Sequence of chain 1.A:
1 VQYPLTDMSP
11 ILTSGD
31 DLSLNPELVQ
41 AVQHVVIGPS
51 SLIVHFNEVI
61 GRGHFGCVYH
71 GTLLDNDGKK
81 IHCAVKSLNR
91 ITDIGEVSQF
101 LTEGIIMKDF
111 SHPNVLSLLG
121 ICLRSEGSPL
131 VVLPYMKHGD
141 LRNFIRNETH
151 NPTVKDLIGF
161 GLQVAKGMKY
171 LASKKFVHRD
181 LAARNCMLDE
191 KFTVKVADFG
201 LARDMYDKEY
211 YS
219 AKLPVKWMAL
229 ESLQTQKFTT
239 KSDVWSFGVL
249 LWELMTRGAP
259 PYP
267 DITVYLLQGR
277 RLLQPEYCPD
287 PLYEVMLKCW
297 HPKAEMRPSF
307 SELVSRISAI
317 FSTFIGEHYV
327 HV

Binding-site contacts:
Ligand atom C22 contacts residue ILE106 of chain 1.A at 3.7 Å (hydrophobic).
Ligand atom C24 contacts residue ALA197 of chain 1.A at 3.7 Å (hydrophobic).
Ligand atom C19 contacts residue GLU103 of chain 1.A at 3.5 Å.
Ligand atom C13 contacts residue LEU116 of chain 1.A at 3.4 Å (hydrophobic).
Ligand atom N6 contacts residue MET136 of chain 1.A at 3.1 Å (h-bond).
Ligand atom C5 contacts residue MET187 of chain 1.A at 3.4 Å (hydrophobic).
Ligand atom C31 contacts residue MET187 of chain 1.A at 3.7 Å (hydrophobic).
Ligand atom C23 contacts residue ASP198 of chain 1.A at 3.4 Å.
Ligand atom O20 contacts residue ALA197 of chain 1.A at 3.6 Å.
Ligand atom N18 contacts residue GLU103 of chain 1.A at 2.8 Å (salt-bridge).
Ligand atom O10 contacts residue PHE199 of chain 1.A at 3.3 Å.
Ligand atom O2 contacts residue ILE60 of chain 1.A at 3.5 Å.
Ligand atom C27 contacts residue MET107 of chain 1.A at 3.6 Å (hydrophobic).
Ligand atom C9 contacts residue MET187 of chain 1.A at 3.5 Å (hydrophobic).
Ligand atom C24 contacts residue HIS178 of chain 1.A at 3.6 Å.
Ligand atom O20 contacts residue ASP198 of chain 1.A at 2.9 Å (salt-bridge).
Ligand atom C29 contacts residue LEU133 of chain 1.A at 3.5 Å (hydrophobic).
Ligand atom C28 contacts residue LEU133 of chain 1.A at 3.4 Å (hydrophobic).
Ligand atom N18 contacts residue MET107 of chain 1.A at 3.5 Å.
Ligand atom C16 contacts residue ASP198 of chain 1.A at 3.5 Å.
Ligand atom O33 contacts residue ILE60 of chain 1.A at 3.0 Å.
Ligand atom C21 contacts residue ILE106 of chain 1.A at 3.4 Å (hydrophobic).
Ligand atom C1 contacts residue TYR135 of chain 1.A at 3.2 Å (hydrophobic).
Ligand atom C19 contacts residue ASP198 of chain 1.A at 3.3 Å.
Ligand atom N18 contacts residue ASP198 of chain 1.A at 3.6 Å (salt-bridge).
Ligand atom C3 contacts residue ILE60 of chain 1.A at 3.3 Å (hydrophobic).
Ligand atom C8 contacts residue ALA84 of chain 1.A at 3.4 Å (hydrophobic).
Ligand atom N15 contacts residue LEU116 of chain 1.A at 3.7 Å.
Ligand atom C21 contacts residue GLU103 of chain 1.A at 3.2 Å.
Ligand atom C30 contacts residue MET187 of chain 1.A at 3.3 Å (hydrophobic).
Ligand atom C4 contacts residue MET136 of chain 1.A at 3.5 Å (hydrophobic).
Ligand atom C7 contacts residue ALA84 of chain 1.A at 3.3 Å (hydrophobic).
Ligand atom C32 contacts residue ILE60 of chain 1.A at 3.1 Å (hydrophobic).
Ligand atom C1 contacts residue MET136 of chain 1.A at 3.4 Å (hydrophobic).
Ligand atom C7 contacts residue PRO134 of chain 1.A at 3.4 Å (hydrophobic).
Ligand atom N6 contacts residue ALA84 of chain 1.A at 3.6 Å.
Ligand atom N15 contacts residue ASP198 of chain 1.A at 3.1 Å (salt-bridge).
Ligand atom O2 contacts residue GLY139 of chain 1.A at 3.7 Å.
Ligand atom S17 contacts residue LYS86 of chain 1.A at 3.6 Å.
Ligand atom C14 contacts residue LEU133 of chain 1.A at 3.6 Å (hydrophobic).

The protein below binds the small molecule below.
Small molecule (SMILES): COc1cc2nccc(Oc3ccc(NC(=S)NC(=O)Cc4ccccc4)cc3)c2cc1OC